Binding-site contacts:
Ligand atom N4 contacts residue PRO631 of chain 2.F at 4.4 Å.
Ligand atom C6 contacts residue PHE629 of chain 2.C at 4.0 Å (hydrophobic).
Ligand atom C5 contacts residue HIS630 of chain 2.F at 4.3 Å.
Ligand atom N1 contacts residue TRP607 of chain 2.F at 4.5 Å.
Ligand atom N4 contacts residue PHE629 of chain 2.F at 4.4 Å.
Ligand atom C4 contacts residue HIS630 of chain 2.F at 3.2 Å.
Ligand atom C5 contacts residue HIS628 of chain 2.C at 3.9 Å.
Ligand atom C2 contacts residue GLY627 of chain 2.C at 4.1 Å.
Ligand atom C6 contacts residue HIS628 of chain 2.C at 2.7 Å.
Ligand atom C4 contacts residue HIS628 of chain 2.C at 4.5 Å.
Ligand atom O2 contacts residue GLY627 of chain 2.C at 3.4 Å.
Ligand atom C2 contacts residue HIS630 of chain 2.F at 3.2 Å.
Ligand atom N1 contacts residue PHE629 of chain 2.C at 4.2 Å.
Ligand atom N1 contacts residue HIS628 of chain 2.C at 2.3 Å (h-bond).
Ligand atom N4 contacts residue HIS630 of chain 2.F at 3.0 Å.
Ligand atom C2 contacts residue HIS628 of chain 2.C at 3.3 Å.
Ligand atom O2 contacts residue HIS630 of chain 2.F at 3.5 Å.
Ligand atom O2 contacts residue ASP626 of chain 2.C at 3.6 Å (salt-bridge).
Ligand atom N3 contacts residue HIS628 of chain 2.C at 4.3 Å.
Ligand atom N1 contacts residue HIS630 of chain 2.F at 4.2 Å.
Ligand atom N3 contacts residue HIS630 of chain 2.F at 2.6 Å (h-bond).
Ligand atom C5 contacts residue PHE629 of chain 2.F at 4.0 Å (hydrophobic).
Ligand atom O2 contacts residue HIS628 of chain 2.C at 3.4 Å (h-bond).

Sequence of chain 2.C:
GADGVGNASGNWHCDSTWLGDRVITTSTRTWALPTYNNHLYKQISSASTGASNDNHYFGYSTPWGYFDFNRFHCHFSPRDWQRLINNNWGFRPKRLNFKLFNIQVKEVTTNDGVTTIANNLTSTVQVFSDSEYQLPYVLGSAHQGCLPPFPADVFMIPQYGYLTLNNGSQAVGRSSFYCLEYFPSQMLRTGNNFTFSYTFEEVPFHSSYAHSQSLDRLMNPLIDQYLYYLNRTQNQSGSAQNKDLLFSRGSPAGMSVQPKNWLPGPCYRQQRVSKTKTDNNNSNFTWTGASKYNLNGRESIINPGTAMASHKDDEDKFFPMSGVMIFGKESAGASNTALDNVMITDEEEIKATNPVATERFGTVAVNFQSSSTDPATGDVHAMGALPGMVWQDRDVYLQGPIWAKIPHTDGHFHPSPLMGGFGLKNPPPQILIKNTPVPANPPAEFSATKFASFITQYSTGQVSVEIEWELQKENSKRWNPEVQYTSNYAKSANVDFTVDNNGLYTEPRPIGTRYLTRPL

This protein binds this small molecule.
Small molecule (SMILES): Nc1ccnc(=O)[nH]1

Sequence of chain 2.F:
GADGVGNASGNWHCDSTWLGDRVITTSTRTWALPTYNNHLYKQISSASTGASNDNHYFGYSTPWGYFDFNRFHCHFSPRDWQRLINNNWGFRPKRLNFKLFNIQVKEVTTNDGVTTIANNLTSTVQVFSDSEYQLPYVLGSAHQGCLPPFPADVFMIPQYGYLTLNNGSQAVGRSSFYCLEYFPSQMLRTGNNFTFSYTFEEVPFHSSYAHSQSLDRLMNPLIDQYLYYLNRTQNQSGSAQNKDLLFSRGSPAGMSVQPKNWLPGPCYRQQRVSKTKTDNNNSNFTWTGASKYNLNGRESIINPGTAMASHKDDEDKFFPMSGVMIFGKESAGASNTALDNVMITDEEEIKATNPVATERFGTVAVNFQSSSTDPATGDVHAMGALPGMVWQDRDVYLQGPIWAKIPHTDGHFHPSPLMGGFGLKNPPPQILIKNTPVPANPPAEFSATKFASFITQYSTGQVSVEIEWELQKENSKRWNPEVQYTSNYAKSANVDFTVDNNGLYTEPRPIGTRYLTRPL